Binding-site contacts:
Ligand atom N contacts residue GLU87 of chain 1.B at 3.8 Å.
Ligand atom C6 contacts residue TYR72 of chain 1.B at 3.3 Å (hydrophobic).
Ligand atom C1 contacts residue TYR72 of chain 1.B at 3.4 Å (hydrophobic).
Ligand atom C7 contacts residue GLU87 of chain 1.B at 4.2 Å.
Ligand atom C2 contacts residue THR11 of chain 1.B at 4.0 Å.
Ligand atom C4 contacts residue TYR72 of chain 1.B at 3.8 Å (hydrophobic).
Ligand atom O1 contacts residue GLN74 of chain 1.B at 3.5 Å (h-bond).
Ligand atom C6 contacts residue LYS92 of chain 1.B at 4.4 Å.
Ligand atom C5 contacts residue PRO9 of chain 1.B at 3.8 Å (hydrophobic).
Ligand atom O1 contacts residue TYR72 of chain 1.B at 3.5 Å (h-bond).
Ligand atom O contacts residue GLU87 of chain 1.B at 4.3 Å.
Ligand atom F contacts residue ILE96 of chain 1.B at 4.0 Å.
Ligand atom C10 contacts residue TYR72 of chain 1.B at 4.2 Å (hydrophobic).
Ligand atom C1 contacts residue GLU87 of chain 1.B at 3.5 Å.
Ligand atom C4 contacts residue PRO9 of chain 1.B at 4.4 Å (hydrophobic).
Ligand atom C4 contacts residue THR11 of chain 1.B at 4.2 Å.
Ligand atom C4 contacts residue PHE100 of chain 1.B at 4.4 Å (hydrophobic).
Ligand atom F contacts residue TYR72 of chain 1.B at 4.1 Å.
Ligand atom C contacts residue PHE93 of chain 1.B at 4.0 Å (hydrophobic).
Ligand atom C contacts residue TYR72 of chain 1.B at 3.5 Å (hydrophobic).
Ligand atom C3 contacts residue THR11 of chain 1.B at 3.2 Å.
Ligand atom N contacts residue TYR72 of chain 1.B at 3.6 Å.
Ligand atom O contacts residue GLN74 of chain 1.B at 4.0 Å.
Ligand atom F contacts residue PRO9 of chain 1.B at 3.8 Å.
Ligand atom F contacts residue PHE100 of chain 1.B at 3.4 Å.
Ligand atom C5 contacts residue ILE96 of chain 1.B at 3.9 Å (hydrophobic).
Ligand atom C8 contacts residue TYR72 of chain 1.B at 4.3 Å (hydrophobic).
Ligand atom O contacts residue TYR72 of chain 1.B at 3.2 Å.
Ligand atom C5 contacts residue TYR72 of chain 1.B at 3.5 Å (hydrophobic).
Ligand atom O contacts residue THR11 of chain 1.B at 3.9 Å.
Ligand atom C2 contacts residue TYR72 of chain 1.B at 3.5 Å (hydrophobic).
Ligand atom C7 contacts residue TYR72 of chain 1.B at 3.2 Å (hydrophobic).
Ligand atom F contacts residue THR11 of chain 1.B at 3.8 Å.
Ligand atom C5 contacts residue PHE93 of chain 1.B at 4.4 Å (hydrophobic).
Ligand atom C6 contacts residue GLU87 of chain 1.B at 3.3 Å.
Ligand atom F contacts residue PHE10 of chain 1.B at 3.6 Å.
Ligand atom C3 contacts residue TYR72 of chain 1.B at 3.6 Å (hydrophobic).
Ligand atom N contacts residue LYS92 of chain 1.B at 4.2 Å.
Ligand atom C4 contacts residue ILE96 of chain 1.B at 3.9 Å (hydrophobic).
Ligand atom C contacts residue GLU87 of chain 1.B at 4.2 Å.

Sequence of chain 1.B:
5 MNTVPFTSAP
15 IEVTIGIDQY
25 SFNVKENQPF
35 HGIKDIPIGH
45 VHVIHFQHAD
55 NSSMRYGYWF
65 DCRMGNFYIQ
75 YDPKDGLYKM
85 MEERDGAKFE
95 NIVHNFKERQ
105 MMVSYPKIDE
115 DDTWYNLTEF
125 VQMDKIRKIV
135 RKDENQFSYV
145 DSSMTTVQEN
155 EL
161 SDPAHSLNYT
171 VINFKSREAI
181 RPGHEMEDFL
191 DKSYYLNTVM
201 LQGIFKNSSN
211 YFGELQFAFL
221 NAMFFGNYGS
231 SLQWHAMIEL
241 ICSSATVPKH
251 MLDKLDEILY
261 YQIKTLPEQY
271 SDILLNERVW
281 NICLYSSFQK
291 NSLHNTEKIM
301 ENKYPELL

This protein binds this small molecule.
Small molecule (SMILES): O=C(COc1cccc(F)c1)NC1CC1